This small molecule binds to this protein.
Small molecule (SMILES): CC(=O)N[C@H]1[C@H](O[C@H]2[C@H](O)[C@@H](NC(C)=O)CO[C@@H]2CO)O[C@H](CO)[C@@H](O[C@@H]2O[C@H](CO[C@H]3O[C@H](CO[C@H]4O[C@H](CO)[C@@H](O)[C@H](O)[C@@H]4O)[C@@H](O)[C@H](O[C@H]4O[C@H](CO)[C@@H](O)[C@H](O)[C@@H]4O)[C@@H]3O)[C@@H](O)[C@H](O[C@H]3O[C@H](CO)[C@@H](O)[C@H](O)[C@@H]3O)[C@@H]2O)[C@@H]1O

Binding-site contacts:
Ligand atom C6 contacts residue THR273 of chain 1.E at 4.1 Å.
Ligand atom C8 contacts residue ASN271 of chain 1.E at 3.8 Å.
Ligand atom O5 contacts residue ASN271 of chain 1.E at 2.4 Å (h-bond).
Ligand atom N2 contacts residue ASN271 of chain 1.E at 3.0 Å (h-bond).
Ligand atom C5 contacts residue ASN271 of chain 1.E at 3.6 Å.
Ligand atom O7 contacts residue ASN271 of chain 1.E at 3.3 Å (h-bond).
Ligand atom C8 contacts residue ILE292 of chain 1.E at 4.2 Å (hydrophobic).
Ligand atom C2 contacts residue ASN271 of chain 1.E at 2.6 Å.
Ligand atom O7 contacts residue GLY293 of chain 1.E at 4.4 Å.
Ligand atom O5 contacts residue ILE291 of chain 1.E at 4.2 Å.
Ligand atom C3 contacts residue ASN271 of chain 1.E at 3.9 Å.
Ligand atom C8 contacts residue VAL410 of chain 1.E at 3.9 Å (hydrophobic).
Ligand atom O7 contacts residue PHE62 of chain 1.G at 3.9 Å.
Ligand atom C4 contacts residue ASN271 of chain 1.E at 4.3 Å.
Ligand atom O6 contacts residue ASN272 of chain 1.E at 4.0 Å.
Ligand atom C1 contacts residue ASN271 of chain 1.E at 1.4 Å.
Ligand atom O7 contacts residue ILE292 of chain 1.E at 3.1 Å (h-bond).
Ligand atom C7 contacts residue ILE292 of chain 1.E at 3.9 Å (hydrophobic).
Ligand atom C1 contacts residue ILE291 of chain 1.E at 4.3 Å (hydrophobic).
Ligand atom C7 contacts residue ASN271 of chain 1.E at 3.2 Å.
Ligand atom O6 contacts residue THR273 of chain 1.E at 3.3 Å.
Ligand atom C7 contacts residue PHE62 of chain 1.G at 4.4 Å (hydrophobic).
Ligand atom C8 contacts residue PHE62 of chain 1.G at 4.4 Å (hydrophobic).

Sequence of chain 1.G:
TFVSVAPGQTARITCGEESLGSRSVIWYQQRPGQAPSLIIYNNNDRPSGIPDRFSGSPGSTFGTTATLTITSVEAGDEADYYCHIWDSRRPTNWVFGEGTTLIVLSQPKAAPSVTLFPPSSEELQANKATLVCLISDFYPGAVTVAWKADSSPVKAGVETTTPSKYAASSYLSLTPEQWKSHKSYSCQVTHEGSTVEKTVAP

Sequence of chain 1.E:
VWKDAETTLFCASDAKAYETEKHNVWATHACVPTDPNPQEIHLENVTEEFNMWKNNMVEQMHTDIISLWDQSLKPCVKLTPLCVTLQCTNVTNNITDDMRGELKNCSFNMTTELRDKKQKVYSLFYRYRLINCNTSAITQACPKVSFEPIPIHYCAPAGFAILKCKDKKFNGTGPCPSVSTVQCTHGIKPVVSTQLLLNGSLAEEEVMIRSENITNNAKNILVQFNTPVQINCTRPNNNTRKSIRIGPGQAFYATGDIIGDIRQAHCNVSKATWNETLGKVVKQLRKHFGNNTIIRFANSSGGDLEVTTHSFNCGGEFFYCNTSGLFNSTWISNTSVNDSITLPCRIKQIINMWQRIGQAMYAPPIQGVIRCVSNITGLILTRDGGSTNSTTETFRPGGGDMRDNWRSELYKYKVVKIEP